Binding-site contacts:
Ligand atom O3 contacts residue MET151 of chain 8.B at 4.2 Å.
Ligand atom C5 contacts residue ASN154 of chain 8.B at 3.7 Å.
Ligand atom C1 contacts residue MET151 of chain 8.B at 4.2 Å (hydrophobic).
Ligand atom C2 contacts residue ASN154 of chain 8.B at 2.5 Å.
Ligand atom C2 contacts residue MET151 of chain 8.B at 4.0 Å (hydrophobic).
Ligand atom O4 contacts residue MET151 of chain 8.B at 4.4 Å.
Ligand atom O5 contacts residue ASN154 of chain 8.B at 2.4 Å (h-bond).
Ligand atom C7 contacts residue ASN154 of chain 8.B at 3.4 Å.
Ligand atom C3 contacts residue ASN154 of chain 8.B at 3.9 Å.
Ligand atom C8 contacts residue ASN154 of chain 8.B at 3.0 Å.
Ligand atom C5 contacts residue MET151 of chain 8.B at 4.1 Å (hydrophobic).
Ligand atom N2 contacts residue ASN154 of chain 8.B at 2.9 Å.
Ligand atom C3 contacts residue MET151 of chain 8.B at 4.1 Å (hydrophobic).
Ligand atom C4 contacts residue MET151 of chain 8.B at 3.5 Å (hydrophobic).
Ligand atom O5 contacts residue MET151 of chain 8.B at 3.7 Å.
Ligand atom C1 contacts residue ASN154 of chain 8.B at 1.4 Å.
Ligand atom C4 contacts residue ASN154 of chain 8.B at 4.2 Å.
Ligand atom O7 contacts residue ASN154 of chain 8.B at 4.3 Å.

This protein binds this small molecule.
Small molecule (SMILES): CC(=O)N[C@@H]1[C@@H](O)[C@H](O)[C@@H](CO)O[C@H]1O

Sequence of chain 8.B:
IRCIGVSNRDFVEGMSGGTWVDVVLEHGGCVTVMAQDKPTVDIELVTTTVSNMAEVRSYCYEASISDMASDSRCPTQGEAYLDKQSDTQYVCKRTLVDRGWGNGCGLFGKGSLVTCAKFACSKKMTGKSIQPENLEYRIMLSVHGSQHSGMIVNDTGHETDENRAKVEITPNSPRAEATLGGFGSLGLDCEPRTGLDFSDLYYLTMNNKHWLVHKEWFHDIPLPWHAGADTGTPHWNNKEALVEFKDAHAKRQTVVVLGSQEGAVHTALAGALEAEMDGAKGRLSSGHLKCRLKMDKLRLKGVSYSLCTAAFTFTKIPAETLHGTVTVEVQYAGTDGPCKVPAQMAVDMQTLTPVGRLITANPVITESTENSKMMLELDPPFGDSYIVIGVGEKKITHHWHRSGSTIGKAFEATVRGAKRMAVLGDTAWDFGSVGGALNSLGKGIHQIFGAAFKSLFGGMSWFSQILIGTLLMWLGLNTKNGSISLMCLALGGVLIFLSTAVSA